This protein binds this small molecule.
Small molecule (SMILES): Cc1ncc(C)n2nc(CCc3nc(N4CCC[C@@H]4C)nn3C)nc12

Binding-site contacts:
Ligand atom C03 contacts residue GLY279 of chain 1.B at 3.4 Å.
Ligand atom N06 contacts residue GLY279 of chain 1.B at 3.7 Å.
Ligand atom C19 contacts residue PHE250 of chain 1.B at 3.8 Å (hydrophobic).
Ligand atom C15 contacts residue LEU229 of chain 1.B at 3.6 Å (hydrophobic).
Ligand atom C20 contacts residue PHE283 of chain 1.B at 3.7 Å (hydrophobic).
Ligand atom C23 contacts residue VAL276 of chain 1.B at 3.8 Å (hydrophobic).
Ligand atom C19 contacts residue TYR247 of chain 1.B at 3.7 Å (hydrophobic).
Ligand atom C13 contacts residue PHE283 of chain 1.B at 3.6 Å (hydrophobic).
Ligand atom N10 contacts residue PHE250 of chain 1.B at 3.5 Å.
Ligand atom N10 contacts residue PHE283 of chain 1.B at 3.8 Å.
Ligand atom C19 contacts residue MET267 of chain 1.B at 3.8 Å (hydrophobic).
Ligand atom N14 contacts residue PHE283 of chain 1.B at 3.8 Å.
Ligand atom C05 contacts residue GLY279 of chain 1.B at 3.4 Å.
Ligand atom C17 contacts residue ILE246 of chain 1.B at 3.6 Å (hydrophobic).
Ligand atom C24 contacts residue TYR247 of chain 1.B at 3.7 Å (hydrophobic).
Ligand atom N14 contacts residue ILE246 of chain 1.B at 3.6 Å.
Ligand atom C13 contacts residue ILE246 of chain 1.B at 3.6 Å (hydrophobic).
Ligand atom C17 contacts residue VAL232 of chain 1.B at 3.7 Å (hydrophobic).
Ligand atom C20 contacts residue GLY279 of chain 1.B at 3.6 Å.
Ligand atom C25 contacts residue GLU275 of chain 1.B at 3.8 Å.
Ligand atom C16 contacts residue PHE283 of chain 1.B at 3.4 Å (hydrophobic).
Ligand atom C08 contacts residue PHE250 of chain 1.B at 3.8 Å (hydrophobic).
Ligand atom C12 contacts residue PHE283 of chain 1.B at 3.7 Å (hydrophobic).
Ligand atom C25 contacts residue GLY279 of chain 1.B at 3.7 Å.
Ligand atom N06 contacts residue MET267 of chain 1.B at 3.8 Å.
Ligand atom N02 contacts residue GLY279 of chain 1.B at 3.8 Å.
Ligand atom C17 contacts residue GLN280 of chain 1.B at 3.6 Å.
Ligand atom C20 contacts residue TYR247 of chain 1.B at 3.8 Å (hydrophobic).
Ligand atom C15 contacts residue PHE283 of chain 1.B at 3.6 Å (hydrophobic).
Ligand atom C08 contacts residue GLN280 of chain 1.B at 3.9 Å.
Ligand atom C23 contacts residue LYS272 of chain 1.B at 3.5 Å.
Ligand atom N09 contacts residue GLN280 of chain 1.B at 3.0 Å (h-bond).
Ligand atom N04 contacts residue TYR247 of chain 1.B at 2.8 Å (h-bond).
Ligand atom N11 contacts residue PHE283 of chain 1.B at 3.5 Å.
Ligand atom N01 contacts residue GLY279 of chain 1.B at 3.7 Å.
Ligand atom C23 contacts residue GLU275 of chain 1.B at 3.7 Å.
Ligand atom C22 contacts residue PRO266 of chain 1.B at 3.5 Å (hydrophobic).
Ligand atom N04 contacts residue GLY279 of chain 1.B at 3.5 Å.
Ligand atom C03 contacts residue MET267 of chain 1.B at 3.9 Å (hydrophobic).
Ligand atom C05 contacts residue TYR247 of chain 1.B at 3.6 Å (hydrophobic).

Sequence of chain 1.B:
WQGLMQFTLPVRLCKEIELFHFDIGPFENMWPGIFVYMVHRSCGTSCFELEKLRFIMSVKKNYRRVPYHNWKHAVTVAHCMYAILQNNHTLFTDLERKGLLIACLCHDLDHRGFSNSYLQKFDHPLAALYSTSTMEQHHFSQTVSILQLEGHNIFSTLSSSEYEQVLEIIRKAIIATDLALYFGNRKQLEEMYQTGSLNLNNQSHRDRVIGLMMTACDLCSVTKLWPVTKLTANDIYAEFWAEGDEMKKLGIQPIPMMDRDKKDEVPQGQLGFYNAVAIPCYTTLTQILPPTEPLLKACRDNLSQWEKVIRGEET